Sequence of chain 1.A:
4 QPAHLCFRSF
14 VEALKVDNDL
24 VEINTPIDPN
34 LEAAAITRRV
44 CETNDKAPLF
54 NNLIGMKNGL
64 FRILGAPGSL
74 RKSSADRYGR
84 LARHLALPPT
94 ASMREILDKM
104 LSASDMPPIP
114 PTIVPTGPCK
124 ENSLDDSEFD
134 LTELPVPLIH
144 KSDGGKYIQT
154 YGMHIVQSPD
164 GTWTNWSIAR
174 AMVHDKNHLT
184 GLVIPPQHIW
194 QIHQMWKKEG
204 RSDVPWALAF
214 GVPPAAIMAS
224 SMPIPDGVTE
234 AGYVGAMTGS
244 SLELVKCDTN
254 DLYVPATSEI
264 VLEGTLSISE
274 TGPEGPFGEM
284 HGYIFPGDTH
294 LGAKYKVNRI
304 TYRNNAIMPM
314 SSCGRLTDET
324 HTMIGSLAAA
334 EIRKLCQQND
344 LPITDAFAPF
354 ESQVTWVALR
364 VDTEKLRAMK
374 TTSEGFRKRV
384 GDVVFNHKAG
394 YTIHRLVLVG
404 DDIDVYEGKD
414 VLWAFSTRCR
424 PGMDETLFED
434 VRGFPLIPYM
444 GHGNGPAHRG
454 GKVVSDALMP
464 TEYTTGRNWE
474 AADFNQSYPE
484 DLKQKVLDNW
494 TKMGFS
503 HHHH

This protein binds this small molecule.
Small molecule (SMILES): Cc1cc2c3c(c1C)C(C)(C)CC3=Nc1c(nc(O)[nH]c1=O)N2C[C@H](O)[C@H](O)[C@H](O)COP(=O)(O)O

Binding-site contacts:
Ligand atom C15 contacts residue 4LU1 of chain 1.B at 0.5 Å.
Ligand atom O7 contacts residue MN1 of chain 1.C at 2.2 Å.
Ligand atom O7 contacts residue 4LU1 of chain 1.B at 0.1 Å (h-bond).
Ligand atom C9 contacts residue 4LU1 of chain 1.B at 0.4 Å.
Ligand atom C10 contacts residue 4LU1 of chain 1.B at 0.3 Å.
Ligand atom C17 contacts residue 4LU1 of chain 1.B at 1.1 Å.
Ligand atom C16 contacts residue 4LU1 of chain 1.B at 0.5 Å.
Ligand atom C22 contacts residue 4LU1 of chain 1.B at 0.7 Å.
Ligand atom C3 contacts residue 4LU1 of chain 1.B at 2.2 Å.
Ligand atom C7 contacts residue 4LU1 of chain 1.B at 1.2 Å.
Ligand atom O6 contacts residue 4LU1 of chain 1.B at 0.7 Å (h-bond).
Ligand atom N2 contacts residue 4LU1 of chain 1.B at 1.4 Å.
Ligand atom P1 contacts residue 4LU1 of chain 1.B at 0.2 Å.
Ligand atom O8 contacts residue 4LU1 of chain 1.B at 0.4 Å (h-bond).
Ligand atom C19 contacts residue 4LU1 of chain 1.B at 1.0 Å.
Ligand atom C6 contacts residue 4LU1 of chain 1.B at 0.7 Å.
Ligand atom O5 contacts residue GLN190 of chain 1.A at 2.8 Å (h-bond).
Ligand atom O3 contacts residue ILE171 of chain 1.A at 1.2 Å (h-bond).
Ligand atom N3 contacts residue 4LU1 of chain 1.B at 1.3 Å.
Ligand atom C2 contacts residue 4LU1 of chain 1.B at 2.7 Å.
Ligand atom O6 contacts residue K1 of chain 1.D at 2.6 Å.
Ligand atom C8 contacts residue 4LU1 of chain 1.B at 0.4 Å.
Ligand atom O9 contacts residue 4LU1 of chain 1.B at 0.4 Å (h-bond).
Ligand atom C4 contacts residue 4LU1 of chain 1.B at 0.7 Å.
Ligand atom C21 contacts residue 4LU1 of chain 1.B at 0.7 Å.
Ligand atom N4 contacts residue 4LU1 of chain 1.B at 0.8 Å (h-bond).
Ligand atom O5 contacts residue 4LU1 of chain 1.B at 1.7 Å.
Ligand atom C13 contacts residue 4LU1 of chain 1.B at 0.7 Å.
Ligand atom C11 contacts residue 4LU1 of chain 1.B at 0.7 Å.
Ligand atom O3 contacts residue 4LU1 of chain 1.B at 2.3 Å (h-bond).
Ligand atom C18 contacts residue 4LU1 of chain 1.B at 1.0 Å.
Ligand atom C20 contacts residue 4LU1 of chain 1.B at 1.5 Å.
Ligand atom C14 contacts residue 4LU1 of chain 1.B at 0.4 Å.
Ligand atom O2 contacts residue 4LU1 of chain 1.B at 2.6 Å (h-bond).
Ligand atom C19 contacts residue ILE171 of chain 1.A at 2.5 Å (hydrophobic).
Ligand atom O9 contacts residue LYS391 of chain 1.A at 2.5 Å (salt-bridge).
Ligand atom O4 contacts residue SER223 of chain 1.A at 2.3 Å (h-bond).
Ligand atom O4 contacts residue 4LU1 of chain 1.B at 1.8 Å (h-bond).
Ligand atom C12 contacts residue 4LU1 of chain 1.B at 0.4 Å.
Ligand atom C5 contacts residue 4LU1 of chain 1.B at 0.4 Å.